Binding-site contacts:
Ligand atom OP1 contacts residue PHE272 of chain 6.A at 3.4 Å.
Ligand atom O5' contacts residue ASN491 of chain 6.A at 3.5 Å (h-bond).
Ligand atom OP1 contacts residue TYR271 of chain 6.A at 3.1 Å (h-bond).
Ligand atom OP2 contacts residue ASN491 of chain 6.A at 1.7 Å (h-bond).
Ligand atom P contacts residue PHE272 of chain 6.A at 4.3 Å.
Ligand atom P contacts residue ASN491 of chain 6.A at 3.0 Å.
Ligand atom OP1 contacts residue ASP273 of chain 6.A at 3.3 Å.
Ligand atom OP1 contacts residue ASN491 of chain 6.A at 3.6 Å.
Ligand atom C5' contacts residue ASP273 of chain 6.A at 3.8 Å.
Ligand atom OP2 contacts residue ASP273 of chain 6.A at 2.4 Å.
Ligand atom P contacts residue ASP273 of chain 6.A at 2.8 Å.
Ligand atom P contacts residue TYR271 of chain 6.A at 4.5 Å.
Ligand atom C5' contacts residue ASN491 of chain 6.A at 4.0 Å.
Ligand atom O5' contacts residue ASP273 of chain 6.A at 4.1 Å.

This small molecule binds to this protein.
Small molecule (SMILES): Nc1ncnc2c1ncn2[C@H]1C[C@H](O)[C@@H](COP(=O)(O)O)O1

Sequence of chain 6.A:
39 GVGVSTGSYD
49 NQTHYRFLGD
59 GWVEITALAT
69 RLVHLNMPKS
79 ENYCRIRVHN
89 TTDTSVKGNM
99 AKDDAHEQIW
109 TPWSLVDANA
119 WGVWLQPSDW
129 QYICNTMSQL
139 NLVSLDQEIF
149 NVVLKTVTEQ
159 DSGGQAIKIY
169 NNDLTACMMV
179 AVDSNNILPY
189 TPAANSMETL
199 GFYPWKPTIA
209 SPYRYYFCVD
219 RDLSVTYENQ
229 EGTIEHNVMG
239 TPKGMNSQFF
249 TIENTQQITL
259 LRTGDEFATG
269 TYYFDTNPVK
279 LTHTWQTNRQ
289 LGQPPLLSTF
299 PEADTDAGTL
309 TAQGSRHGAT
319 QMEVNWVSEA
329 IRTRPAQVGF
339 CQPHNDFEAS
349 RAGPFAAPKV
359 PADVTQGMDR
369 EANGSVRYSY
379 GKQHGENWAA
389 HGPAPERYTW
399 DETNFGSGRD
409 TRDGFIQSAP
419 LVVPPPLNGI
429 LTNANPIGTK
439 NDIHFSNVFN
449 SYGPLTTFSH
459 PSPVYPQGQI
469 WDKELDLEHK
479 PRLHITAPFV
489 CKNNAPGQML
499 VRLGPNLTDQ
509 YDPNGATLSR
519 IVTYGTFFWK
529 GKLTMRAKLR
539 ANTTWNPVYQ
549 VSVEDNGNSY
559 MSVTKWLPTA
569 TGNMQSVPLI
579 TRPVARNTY